The small molecule below binds the protein below.
Small molecule (SMILES): CCCCCCCCCCCCC(=O)O

Binding-site contacts:
Ligand atom O22 contacts residue CYS44 of chain 1.B at 4.1 Å.
Ligand atom C33 contacts residue LYS7 of chain 1.B at 4.0 Å.
Ligand atom C32 contacts residue GLY6 of chain 1.B at 3.6 Å.
Ligand atom C30 contacts residue PHE3 of chain 1.B at 3.9 Å (hydrophobic).
Ligand atom O21 contacts residue HIS47 of chain 1.B at 3.1 Å (h-bond).
Ligand atom C21 contacts residue HIS47 of chain 1.B at 4.1 Å.
Ligand atom C27 contacts residue PRO17 of chain 1.B at 4.3 Å (hydrophobic).
Ligand atom C29 contacts residue PRO17 of chain 1.B at 4.2 Å (hydrophobic).
Ligand atom C21 contacts residue CYS44 of chain 1.B at 3.8 Å (hydrophobic).
Ligand atom C27 contacts residue GLY6 of chain 1.B at 4.1 Å.
Ligand atom O22 contacts residue GLY29 of chain 1.B at 2.7 Å (h-bond).
Ligand atom C23 contacts residue ILE9 of chain 1.B at 4.2 Å (hydrophobic).
Ligand atom C21 contacts residue CYS28 of chain 1.B at 4.2 Å (hydrophobic).
Ligand atom C26 contacts residue GLY6 of chain 1.B at 4.0 Å.
Ligand atom O21 contacts residue VAL92 of chain 1.B at 3.8 Å.
Ligand atom C24 contacts residue LEU5 of chain 1.B at 4.0 Å (hydrophobic).
Ligand atom O21 contacts residue CYS44 of chain 1.B at 4.0 Å.
Ligand atom C26 contacts residue LEU5 of chain 1.B at 4.2 Å (hydrophobic).
Ligand atom C25 contacts residue PRO17 of chain 1.B at 4.2 Å (hydrophobic).
Ligand atom C30 contacts residue LEU2 of chain 1.B at 3.4 Å (hydrophobic).
Ligand atom C23 contacts residue TYR21 of chain 1.B at 3.4 Å (hydrophobic).
Ligand atom C23 contacts residue GLY29 of chain 1.B at 3.8 Å.
Ligand atom C32 contacts residue LYS7 of chain 1.B at 3.9 Å.
Ligand atom C29 contacts residue GLY6 of chain 1.B at 3.8 Å.
Ligand atom C33 contacts residue GLY6 of chain 1.B at 4.0 Å.
Ligand atom C32 contacts residue PRO17 of chain 1.B at 3.6 Å (hydrophobic).
Ligand atom C22 contacts residue TYR21 of chain 1.B at 4.0 Å (hydrophobic).
Ligand atom C28 contacts residue GLY6 of chain 1.B at 3.5 Å.
Ligand atom C30 contacts residue GLY6 of chain 1.B at 3.8 Å.
Ligand atom O22 contacts residue ASN27 of chain 1.B at 4.2 Å.
Ligand atom C29 contacts residue LEU2 of chain 1.B at 4.1 Å (hydrophobic).
Ligand atom C22 contacts residue LEU96 of chain 1.B at 4.4 Å (hydrophobic).
Ligand atom O22 contacts residue CYS28 of chain 1.B at 3.6 Å.
Ligand atom C22 contacts residue GLY29 of chain 1.B at 4.3 Å.
Ligand atom C24 contacts residue GLY29 of chain 1.B at 4.2 Å.
Ligand atom C28 contacts residue LEU2 of chain 1.B at 3.2 Å (hydrophobic).
Ligand atom O22 contacts residue HIS47 of chain 1.B at 4.2 Å.
Ligand atom C31 contacts residue GLY6 of chain 1.B at 4.3 Å.
Ligand atom C22 contacts residue ILE9 of chain 1.B at 3.5 Å (hydrophobic).
Ligand atom C21 contacts residue GLY29 of chain 1.B at 3.6 Å.

Sequence of chain 1.B:
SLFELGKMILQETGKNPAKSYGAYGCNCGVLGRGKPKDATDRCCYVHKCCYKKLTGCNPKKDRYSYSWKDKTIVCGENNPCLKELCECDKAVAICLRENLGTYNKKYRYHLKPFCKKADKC